The small molecule below binds the protein below.
Small molecule (SMILES): CC(=O)N[C@@H]1[C@@H](O)[C@H](O)[C@@H](CO)O[C@H]1O

Sequence of chain 2.A:
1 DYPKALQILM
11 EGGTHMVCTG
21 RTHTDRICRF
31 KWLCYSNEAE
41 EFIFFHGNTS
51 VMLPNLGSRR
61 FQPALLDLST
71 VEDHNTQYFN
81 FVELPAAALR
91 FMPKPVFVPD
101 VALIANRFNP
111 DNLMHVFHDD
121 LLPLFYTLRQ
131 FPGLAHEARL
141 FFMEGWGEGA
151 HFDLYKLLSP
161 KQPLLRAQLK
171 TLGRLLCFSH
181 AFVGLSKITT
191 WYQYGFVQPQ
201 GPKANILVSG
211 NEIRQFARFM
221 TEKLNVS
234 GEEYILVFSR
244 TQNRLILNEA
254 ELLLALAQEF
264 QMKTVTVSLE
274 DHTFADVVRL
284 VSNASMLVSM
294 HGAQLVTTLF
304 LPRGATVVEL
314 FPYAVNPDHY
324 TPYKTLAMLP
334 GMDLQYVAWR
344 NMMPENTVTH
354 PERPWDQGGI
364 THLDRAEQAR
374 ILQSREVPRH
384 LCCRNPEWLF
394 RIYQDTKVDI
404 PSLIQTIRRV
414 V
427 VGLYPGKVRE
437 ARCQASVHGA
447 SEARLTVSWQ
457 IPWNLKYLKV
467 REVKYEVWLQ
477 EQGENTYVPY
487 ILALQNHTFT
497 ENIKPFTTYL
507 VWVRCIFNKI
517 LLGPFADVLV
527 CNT

Sequence of chain 1.A:
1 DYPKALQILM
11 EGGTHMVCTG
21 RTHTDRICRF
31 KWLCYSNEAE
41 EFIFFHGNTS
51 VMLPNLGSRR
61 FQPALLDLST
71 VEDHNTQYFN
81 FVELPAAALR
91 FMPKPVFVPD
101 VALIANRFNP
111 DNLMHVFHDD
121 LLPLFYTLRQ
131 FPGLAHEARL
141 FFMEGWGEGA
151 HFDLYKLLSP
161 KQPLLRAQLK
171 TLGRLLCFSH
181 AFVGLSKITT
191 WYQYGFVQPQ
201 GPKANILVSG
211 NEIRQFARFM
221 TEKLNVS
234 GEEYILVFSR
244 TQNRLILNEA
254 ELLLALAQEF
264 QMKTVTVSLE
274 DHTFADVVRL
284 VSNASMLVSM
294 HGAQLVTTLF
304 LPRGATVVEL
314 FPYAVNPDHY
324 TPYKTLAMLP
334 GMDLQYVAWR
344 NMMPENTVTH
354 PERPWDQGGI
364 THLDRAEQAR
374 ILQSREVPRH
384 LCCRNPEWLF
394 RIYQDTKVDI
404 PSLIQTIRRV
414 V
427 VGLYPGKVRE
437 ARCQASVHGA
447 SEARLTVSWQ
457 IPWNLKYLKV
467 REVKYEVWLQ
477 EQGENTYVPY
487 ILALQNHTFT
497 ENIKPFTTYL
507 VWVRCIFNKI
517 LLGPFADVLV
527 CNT

Binding-site contacts:
Ligand atom C8 contacts residue ASN48 of chain 2.A at 3.5 Å.
Ligand atom O5 contacts residue GLU11 of chain 2.A at 4.5 Å.
Ligand atom N2 contacts residue ASN48 of chain 2.A at 2.7 Å (h-bond).
Ligand atom C6 contacts residue GLU11 of chain 2.A at 3.6 Å.
Ligand atom C8 contacts residue ARG218 of chain 1.A at 3.8 Å.
Ligand atom C4 contacts residue ASN48 of chain 2.A at 4.3 Å.
Ligand atom C1 contacts residue ASN48 of chain 2.A at 1.4 Å.
Ligand atom C5 contacts residue GLU11 of chain 2.A at 3.7 Å.
Ligand atom C7 contacts residue ASN48 of chain 2.A at 3.0 Å.
Ligand atom C2 contacts residue ASN48 of chain 2.A at 2.4 Å.
Ligand atom C3 contacts residue ASN48 of chain 2.A at 3.7 Å.
Ligand atom O7 contacts residue ASN48 of chain 2.A at 3.1 Å (h-bond).
Ligand atom O4 contacts residue GLU11 of chain 2.A at 4.5 Å.
Ligand atom C5 contacts residue ASN48 of chain 2.A at 3.8 Å.
Ligand atom O6 contacts residue GLU11 of chain 2.A at 4.0 Å.
Ligand atom O5 contacts residue ASN48 of chain 2.A at 2.5 Å (h-bond).